Binding-site contacts:
Ligand atom C29 contacts residue MN1 of chain 1.C at 3.2 Å.
Ligand atom O27 contacts residue TYR151 of chain 1.A at 3.3 Å (h-bond).
Ligand atom O27 contacts residue PHE222 of chain 1.A at 3.7 Å.
Ligand atom O26 contacts residue TYR214 of chain 1.A at 3.5 Å.
Ligand atom N30 contacts residue MN1 of chain 1.C at 2.2 Å.
Ligand atom C03 contacts residue SER221 of chain 1.A at 3.7 Å.
Ligand atom C21 contacts residue MN1 of chain 1.C at 3.5 Å.
Ligand atom C28 contacts residue PHE222 of chain 1.A at 3.6 Å (hydrophobic).
Ligand atom C14 contacts residue ILE226 of chain 1.A at 3.6 Å (hydrophobic).
Ligand atom C14 contacts residue HIS225 of chain 1.A at 3.7 Å.
Ligand atom C22 contacts residue HIS225 of chain 1.A at 3.4 Å.
Ligand atom C23 contacts residue PHE222 of chain 1.A at 3.7 Å (hydrophobic).
Ligand atom N30 contacts residue HIS313 of chain 1.A at 3.5 Å (h-bond).
Ligand atom C04 contacts residue CYS223 of chain 1.A at 3.5 Å (hydrophobic).
Ligand atom O27 contacts residue LYS243 of chain 1.A at 2.8 Å (salt-bridge).
Ligand atom C29 contacts residue ASN235 of chain 1.A at 3.7 Å.
Ligand atom C29 contacts residue TRP245 of chain 1.A at 3.5 Å (hydrophobic).
Ligand atom C25 contacts residue PHE222 of chain 1.A at 3.4 Å (hydrophobic).
Ligand atom CL1 contacts residue ALA153 of chain 1.A at 3.5 Å.
Ligand atom C03 contacts residue PHE222 of chain 1.A at 3.6 Å (hydrophobic).
Ligand atom C22 contacts residue MN1 of chain 1.C at 3.1 Å.
Ligand atom C24 contacts residue PHE222 of chain 1.A at 3.6 Å (hydrophobic).
Ligand atom C19 contacts residue TYR214 of chain 1.A at 3.5 Å (hydrophobic).
Ligand atom C10 contacts residue TYR214 of chain 1.A at 3.4 Å (hydrophobic).
Ligand atom C04 contacts residue PHE222 of chain 1.A at 3.8 Å (hydrophobic).
Ligand atom C29 contacts residue HIS313 of chain 1.A at 3.8 Å.
Ligand atom O26 contacts residue TYR151 of chain 1.A at 2.5 Å (h-bond).
Ligand atom C02 contacts residue PHE222 of chain 1.A at 3.7 Å (hydrophobic).
Ligand atom N20 contacts residue PHE222 of chain 1.A at 3.6 Å.
Ligand atom C15 contacts residue ILE226 of chain 1.A at 3.3 Å (hydrophobic).
Ligand atom C28 contacts residue ASN235 of chain 1.A at 3.8 Å.
Ligand atom C25 contacts residue LYS243 of chain 1.A at 3.8 Å.
Ligand atom N20 contacts residue TYR214 of chain 1.A at 3.4 Å.
Ligand atom C25 contacts residue TYR151 of chain 1.A at 3.3 Å (hydrophobic).
Ligand atom C28 contacts residue TRP245 of chain 1.A at 3.5 Å (hydrophobic).
Ligand atom C05 contacts residue CYS223 of chain 1.A at 3.5 Å (hydrophobic).
Ligand atom C21 contacts residue HIS225 of chain 1.A at 3.2 Å.
Ligand atom C16 contacts residue ASP228 of chain 1.A at 3.2 Å.
Ligand atom N30 contacts residue HIS225 of chain 1.A at 3.3 Å (h-bond).
Ligand atom O26 contacts residue PHE222 of chain 1.A at 3.2 Å.

Sequence of chain 1.A:
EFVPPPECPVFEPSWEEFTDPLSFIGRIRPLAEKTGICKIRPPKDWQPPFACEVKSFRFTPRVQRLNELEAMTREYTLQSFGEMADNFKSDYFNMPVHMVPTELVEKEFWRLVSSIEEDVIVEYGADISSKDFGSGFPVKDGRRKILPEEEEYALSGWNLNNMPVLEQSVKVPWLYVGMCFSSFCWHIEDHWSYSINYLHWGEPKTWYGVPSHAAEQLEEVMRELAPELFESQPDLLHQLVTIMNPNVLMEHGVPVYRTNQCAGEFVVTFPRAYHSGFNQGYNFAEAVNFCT

This protein binds this small molecule.
Small molecule (SMILES): O=C(O)c1ccnc2cc([C@@H](OCCCN3CCCCC3)c3ccccc3Cl)[nH]c12